Binding-site contacts:
Ligand atom O3P contacts residue TYR245 of chain 4.A at 2.6 Å (h-bond).
Ligand atom C1 contacts residue ARG277 of chain 4.A at 3.7 Å.
Ligand atom C4 contacts residue MET249 of chain 4.A at 3.5 Å (hydrophobic).
Ligand atom O6 contacts residue TYR265 of chain 4.A at 3.5 Å.
Ligand atom P contacts residue TYR265 of chain 4.A at 3.7 Å.
Ligand atom O2 contacts residue SER124 of chain 4.A at 3.8 Å.
Ligand atom O1P contacts residue TYR265 of chain 4.A at 2.6 Å (h-bond).
Ligand atom O5 contacts residue LYS275 of chain 4.A at 2.9 Å (salt-bridge).
Ligand atom C1 contacts residue LYS275 of chain 4.A at 3.8 Å.
Ligand atom C6 contacts residue GLY247 of chain 4.A at 3.6 Å.
Ligand atom O3 contacts residue PO41 of chain 4.D at 3.9 Å.
Ligand atom C4 contacts residue GLY247 of chain 4.A at 3.2 Å.
Ligand atom O3 contacts residue GLY123 of chain 4.A at 3.5 Å (h-bond).
Ligand atom O1 contacts residue PO41 of chain 4.D at 2.6 Å (h-bond).
Ligand atom O1 contacts residue ARG277 of chain 4.A at 3.6 Å.
Ligand atom O2P contacts residue ARG244 of chain 3.A at 2.7 Å (salt-bridge).
Ligand atom C3 contacts residue ASP122 of chain 4.A at 3.6 Å.
Ligand atom C5 contacts residue LYS275 of chain 4.A at 3.8 Å.
Ligand atom O3 contacts residue SER248 of chain 4.A at 3.8 Å.
Ligand atom O4 contacts residue MET249 of chain 4.A at 3.2 Å (h-bond).
Ligand atom C6 contacts residue TYR245 of chain 4.A at 3.6 Å (hydrophobic).
Ligand atom O2 contacts residue PO41 of chain 4.D at 2.7 Å (h-bond).
Ligand atom C1 contacts residue GLU281 of chain 4.A at 3.5 Å.
Ligand atom C1 contacts residue PO41 of chain 4.D at 3.2 Å.
Ligand atom O2P contacts residue ASN213 of chain 4.A at 3.9 Å.
Ligand atom O3P contacts residue ARG244 of chain 3.A at 3.4 Å (salt-bridge).
Ligand atom O3P contacts residue ASN213 of chain 4.A at 2.8 Å (h-bond).
Ligand atom P contacts residue ARG244 of chain 3.A at 3.8 Å.
Ligand atom P contacts residue TYR245 of chain 4.A at 3.9 Å.
Ligand atom O6 contacts residue LYS275 of chain 4.A at 3.1 Å (salt-bridge).
Ligand atom O1 contacts residue LYS275 of chain 4.A at 3.1 Å.
Ligand atom O1P contacts residue TYR216 of chain 4.A at 2.6 Å (h-bond).
Ligand atom O3P contacts residue TYR265 of chain 4.A at 3.8 Å.
Ligand atom C3 contacts residue MET249 of chain 4.A at 3.7 Å (hydrophobic).
Ligand atom O3 contacts residue MET249 of chain 4.A at 3.0 Å (h-bond).
Ligand atom C5 contacts residue GLY247 of chain 4.A at 3.9 Å.
Ligand atom P contacts residue ASN213 of chain 4.A at 3.6 Å.
Ligand atom O2 contacts residue GLY123 of chain 4.A at 3.7 Å.
Ligand atom O3 contacts residue ASP122 of chain 4.A at 2.6 Å (salt-bridge).
Ligand atom C2 contacts residue PO41 of chain 4.D at 3.6 Å.

Sequence of chain 3.A:
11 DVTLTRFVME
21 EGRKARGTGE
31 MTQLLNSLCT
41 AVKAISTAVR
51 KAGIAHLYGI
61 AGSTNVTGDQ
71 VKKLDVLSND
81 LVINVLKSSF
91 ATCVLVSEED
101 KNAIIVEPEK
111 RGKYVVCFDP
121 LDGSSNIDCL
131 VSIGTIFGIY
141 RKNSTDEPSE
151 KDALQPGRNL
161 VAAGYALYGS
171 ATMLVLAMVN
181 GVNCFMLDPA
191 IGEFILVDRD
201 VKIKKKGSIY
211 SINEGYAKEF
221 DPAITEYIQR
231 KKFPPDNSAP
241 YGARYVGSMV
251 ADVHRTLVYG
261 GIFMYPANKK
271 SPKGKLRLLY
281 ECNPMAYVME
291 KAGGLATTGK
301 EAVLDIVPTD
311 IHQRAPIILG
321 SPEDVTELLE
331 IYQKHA

A small-molecule ligand and the protein it binds are described below.
Small molecule (SMILES): O=P(O)(O)OC[C@H]1O[C@](O)(CO)[C@@H](O)[C@@H]1O

Sequence of chain 4.A:
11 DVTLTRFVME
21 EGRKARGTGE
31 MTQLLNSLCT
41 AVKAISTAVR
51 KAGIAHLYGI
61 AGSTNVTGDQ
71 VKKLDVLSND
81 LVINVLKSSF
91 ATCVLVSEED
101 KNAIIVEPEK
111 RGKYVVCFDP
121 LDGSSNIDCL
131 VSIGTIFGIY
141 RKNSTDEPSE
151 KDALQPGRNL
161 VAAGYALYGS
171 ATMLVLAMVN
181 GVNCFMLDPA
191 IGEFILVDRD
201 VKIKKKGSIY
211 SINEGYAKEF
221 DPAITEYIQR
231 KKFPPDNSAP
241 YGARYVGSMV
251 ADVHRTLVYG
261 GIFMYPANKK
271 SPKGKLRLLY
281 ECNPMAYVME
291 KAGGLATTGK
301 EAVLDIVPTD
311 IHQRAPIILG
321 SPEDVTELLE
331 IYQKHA